Binding-site contacts:
Ligand atom OP3 contacts residue GLY234 of chain 1.B at 2.8 Å (h-bond).
Ligand atom C6 contacts residue SER377 of chain 1.B at 3.4 Å.
Ligand atom C contacts residue THR110 of chain 1.B at 3.4 Å.
Ligand atom OP1 contacts residue LYS87 of chain 1.B at 3.1 Å (salt-bridge).
Ligand atom C6 contacts residue CYS230 of chain 1.B at 3.6 Å (hydrophobic).
Ligand atom N contacts residue GLY303 of chain 1.B at 3.6 Å.
Ligand atom O3 contacts residue ALA114 of chain 1.B at 3.4 Å.
Ligand atom C6 contacts residue ASN236 of chain 1.B at 3.6 Å.
Ligand atom C contacts residue ALA112 of chain 1.B at 3.5 Å (hydrophobic).
Ligand atom C6 contacts residue GLU350 of chain 1.B at 3.6 Å.
Ligand atom O contacts residue HIS115 of chain 1.B at 2.8 Å (h-bond).
Ligand atom OP2 contacts residue SER235 of chain 1.B at 3.2 Å (h-bond).
Ligand atom OXT contacts residue GLY111 of chain 1.B at 2.8 Å (h-bond).
Ligand atom O contacts residue THR110 of chain 1.B at 3.4 Å (h-bond).
Ligand atom OP3 contacts residue GLY233 of chain 1.B at 3.4 Å (h-bond).
Ligand atom OP3 contacts residue SER235 of chain 1.B at 3.4 Å (h-bond).
Ligand atom C5A contacts residue GLY303 of chain 1.B at 3.5 Å.
Ligand atom C contacts residue HIS115 of chain 1.B at 3.6 Å.
Ligand atom N contacts residue LYS87 of chain 1.B at 3.3 Å.
Ligand atom N1 contacts residue SER377 of chain 1.B at 2.6 Å (h-bond).
Ligand atom OXT contacts residue HIS115 of chain 1.B at 3.4 Å.
Ligand atom CB contacts residue GLY303 of chain 1.B at 3.5 Å.
Ligand atom CB contacts residue LEU166 of chain 1.B at 3.5 Å (hydrophobic).
Ligand atom N1 contacts residue GLU350 of chain 1.B at 3.5 Å.
Ligand atom O contacts residue ALA112 of chain 1.B at 3.6 Å.
Ligand atom OP3 contacts residue GLY232 of chain 1.B at 2.8 Å (h-bond).
Ligand atom OP2 contacts residue HIS86 of chain 1.B at 3.1 Å (h-bond).
Ligand atom OP4 contacts residue LYS87 of chain 1.B at 3.4 Å (salt-bridge).
Ligand atom C4A contacts residue GLY303 of chain 1.B at 3.3 Å.
Ligand atom OXT contacts residue THR110 of chain 1.B at 2.7 Å (h-bond).
Ligand atom OP1 contacts residue SER235 of chain 1.B at 2.6 Å (h-bond).
Ligand atom P contacts residue SER235 of chain 1.B at 3.4 Å.
Ligand atom C contacts residue GLY111 of chain 1.B at 3.5 Å.
Ligand atom OP2 contacts residue ASN236 of chain 1.B at 2.8 Å (h-bond).
Ligand atom OP1 contacts residue THR190 of chain 1.B at 2.6 Å (h-bond).
Ligand atom O3 contacts residue ALA112 of chain 1.B at 3.5 Å.
Ligand atom O contacts residue GLY113 of chain 1.B at 3.5 Å (h-bond).
Ligand atom O contacts residue ALA114 of chain 1.B at 2.9 Å (h-bond).
Ligand atom C4A contacts residue LYS87 of chain 1.B at 3.4 Å.
Ligand atom OP1 contacts residue GLY234 of chain 1.B at 3.5 Å (h-bond).

The protein below binds the small molecule below.
Small molecule (SMILES): C=C(/N=C/c1c(COP(=O)(O)O)cnc(C)c1O)C(=O)O

Sequence of chain 1.B:
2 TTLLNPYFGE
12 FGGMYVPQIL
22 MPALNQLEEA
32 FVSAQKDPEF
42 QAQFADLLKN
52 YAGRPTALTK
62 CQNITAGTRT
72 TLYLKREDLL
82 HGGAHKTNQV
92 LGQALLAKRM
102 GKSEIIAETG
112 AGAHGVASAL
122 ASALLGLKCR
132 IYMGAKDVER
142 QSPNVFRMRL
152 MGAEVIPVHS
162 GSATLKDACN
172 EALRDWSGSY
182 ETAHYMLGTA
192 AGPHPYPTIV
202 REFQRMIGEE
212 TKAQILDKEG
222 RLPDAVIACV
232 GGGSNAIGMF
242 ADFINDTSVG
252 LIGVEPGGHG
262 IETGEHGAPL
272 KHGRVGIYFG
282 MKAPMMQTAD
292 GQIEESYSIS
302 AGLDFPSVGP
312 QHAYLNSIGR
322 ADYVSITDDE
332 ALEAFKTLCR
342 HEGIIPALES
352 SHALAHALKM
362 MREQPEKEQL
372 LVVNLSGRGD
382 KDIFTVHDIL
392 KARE